Sequence of chain 1.N:
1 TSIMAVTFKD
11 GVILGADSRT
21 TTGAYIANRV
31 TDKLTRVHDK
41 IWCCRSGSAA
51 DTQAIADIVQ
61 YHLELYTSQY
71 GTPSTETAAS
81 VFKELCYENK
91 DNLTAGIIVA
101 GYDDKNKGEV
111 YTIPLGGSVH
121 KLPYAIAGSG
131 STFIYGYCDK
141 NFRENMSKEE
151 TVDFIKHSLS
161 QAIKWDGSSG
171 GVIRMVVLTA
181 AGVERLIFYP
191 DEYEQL

Binding-site contacts:
Ligand atom O27 contacts residue THR1 of chain 1.N at 2.3 Å (h-bond).
Ligand atom N1 contacts residue SER118 of chain 1.H at 3.7 Å.
Ligand atom C21 contacts residue GLY47 of chain 1.N at 3.8 Å.
Ligand atom C24 contacts residue ARG45 of chain 1.N at 3.4 Å.
Ligand atom C22 contacts residue GLY47 of chain 1.N at 3.8 Å.
Ligand atom N4 contacts residue THR22 of chain 1.N at 2.6 Å (h-bond).
Ligand atom C21 contacts residue THR1 of chain 1.N at 2.4 Å.
Ligand atom O8 contacts residue SER48 of chain 1.N at 3.8 Å.
Ligand atom C24 contacts residue THR52 of chain 1.N at 3.8 Å.
Ligand atom C5 contacts residue HIS114 of chain 1.H at 3.8 Å.
Ligand atom C13 contacts residue GLY47 of chain 1.N at 3.6 Å.
Ligand atom C25 contacts residue THR20 of chain 1.N at 3.5 Å.
Ligand atom C5 contacts residue THR22 of chain 1.N at 3.6 Å.
Ligand atom O28 contacts residue THR1 of chain 1.N at 2.4 Å (h-bond).
Ligand atom C3 contacts residue THR21 of chain 1.N at 3.2 Å.
Ligand atom O19 contacts residue THR21 of chain 1.N at 3.1 Å (h-bond).
Ligand atom C3 contacts residue THR20 of chain 1.N at 3.9 Å.
Ligand atom N1 contacts residue ALA49 of chain 1.N at 3.8 Å.
Ligand atom B26 contacts residue LYS33 of chain 1.N at 3.8 Å.
Ligand atom C18 contacts residue GLY47 of chain 1.N at 3.6 Å.
Ligand atom C23 contacts residue GLY47 of chain 1.N at 3.7 Å.
Ligand atom C6 contacts residue SER118 of chain 1.H at 3.3 Å.
Ligand atom O28 contacts residue GLY47 of chain 1.N at 3.1 Å (h-bond).
Ligand atom C21 contacts residue LYS33 of chain 1.N at 3.8 Å.
Ligand atom C22 contacts residue ARG45 of chain 1.N at 3.9 Å.
Ligand atom N20 contacts residue THR1 of chain 1.N at 3.7 Å.
Ligand atom C11 contacts residue THR21 of chain 1.N at 3.5 Å.
Ligand atom C10 contacts residue THR21 of chain 1.N at 3.9 Å.
Ligand atom O8 contacts residue ALA49 of chain 1.N at 3.0 Å (h-bond).
Ligand atom N20 contacts residue GLY47 of chain 1.N at 2.8 Å (h-bond).
Ligand atom N9 contacts residue THR21 of chain 1.N at 3.2 Å (h-bond).
Ligand atom O19 contacts residue THR20 of chain 1.N at 3.5 Å.
Ligand atom C17 contacts residue THR21 of chain 1.N at 3.9 Å.
Ligand atom O28 contacts residue SER46 of chain 1.N at 3.9 Å.
Ligand atom C14 contacts residue GLY47 of chain 1.N at 3.9 Å.
Ligand atom B26 contacts residue THR1 of chain 1.N at 1.4 Å.
Ligand atom C10 contacts residue GLY47 of chain 1.N at 3.5 Å.
Ligand atom C3 contacts residue THR22 of chain 1.N at 3.4 Å.
Ligand atom C22 contacts residue THR1 of chain 1.N at 2.8 Å.
Ligand atom C22 contacts residue LYS33 of chain 1.N at 3.9 Å.

Sequence of chain 1.H:
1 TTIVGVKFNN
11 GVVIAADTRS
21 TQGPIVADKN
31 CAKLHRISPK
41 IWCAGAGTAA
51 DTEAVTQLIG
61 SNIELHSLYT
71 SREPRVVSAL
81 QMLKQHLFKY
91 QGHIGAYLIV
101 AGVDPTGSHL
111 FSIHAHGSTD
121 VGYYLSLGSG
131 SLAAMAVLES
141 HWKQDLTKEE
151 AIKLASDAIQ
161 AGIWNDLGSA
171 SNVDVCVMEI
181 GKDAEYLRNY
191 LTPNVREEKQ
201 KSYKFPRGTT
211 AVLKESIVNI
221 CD

The protein below binds the small molecule below.
Small molecule (SMILES): CC(C)C[C@H](NC(=O)[C@H](Cc1ccccc1)NC(=O)c1cnccn1)B(O)O